This small molecule binds to this protein.
Small molecule (SMILES): CC(C)OP(=O)(O)O

Sequence of chain 2.A:
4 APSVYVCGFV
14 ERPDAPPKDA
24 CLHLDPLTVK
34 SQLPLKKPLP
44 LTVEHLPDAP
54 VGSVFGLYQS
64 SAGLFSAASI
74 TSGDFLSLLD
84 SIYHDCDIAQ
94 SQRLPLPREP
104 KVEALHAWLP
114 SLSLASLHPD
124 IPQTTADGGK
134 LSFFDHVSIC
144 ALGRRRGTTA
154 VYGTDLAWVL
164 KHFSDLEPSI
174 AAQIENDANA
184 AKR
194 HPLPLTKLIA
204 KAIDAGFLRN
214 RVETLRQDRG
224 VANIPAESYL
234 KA

Binding-site contacts:
Ligand atom O2P contacts residue ARG147 of chain 1.A at 3.1 Å (salt-bridge).
Ligand atom C2 contacts residue ARG148 of chain 1.A at 3.5 Å.
Ligand atom O1P contacts residue SER116 of chain 1.A at 2.5 Å (h-bond).
Ligand atom O3P contacts residue ILE124 of chain 2.A at 3.9 Å.
Ligand atom C3 contacts residue LEU117 of chain 1.A at 3.3 Å (hydrophobic).
Ligand atom P contacts residue LEU117 of chain 1.A at 4.5 Å.
Ligand atom C2 contacts residue LEU117 of chain 1.A at 3.6 Å (hydrophobic).
Ligand atom O2P contacts residue LEU117 of chain 1.A at 4.5 Å.
Ligand atom P contacts residue ARG147 of chain 1.A at 4.1 Å.
Ligand atom P contacts residue GLY146 of chain 1.A at 4.5 Å.
Ligand atom C3 contacts residue ARG148 of chain 1.A at 3.9 Å.
Ligand atom C1 contacts residue LEU117 of chain 1.A at 4.4 Å (hydrophobic).
Ligand atom O1P contacts residue ARG147 of chain 1.A at 4.2 Å.
Ligand atom C3 contacts residue SER116 of chain 1.A at 4.0 Å.
Ligand atom O3P contacts residue HIS48 of chain 1.A at 3.3 Å (h-bond).
Ligand atom C3 contacts residue ILE124 of chain 2.A at 3.4 Å (hydrophobic).
Ligand atom P contacts residue HIS48 of chain 1.A at 3.7 Å.
Ligand atom O2P contacts residue ARG148 of chain 1.A at 4.2 Å.
Ligand atom C2 contacts residue ILE124 of chain 2.A at 4.5 Å (hydrophobic).
Ligand atom O2P contacts residue LEU115 of chain 1.A at 3.8 Å.
Ligand atom O3P contacts residue GLY146 of chain 1.A at 4.3 Å.
Ligand atom C1 contacts residue ARG147 of chain 1.A at 4.0 Å.
Ligand atom C1 contacts residue SER116 of chain 1.A at 4.5 Å.
Ligand atom C3 contacts residue ASP123 of chain 2.A at 3.8 Å.
Ligand atom O3P contacts residue SER116 of chain 1.A at 2.6 Å (h-bond).
Ligand atom P contacts residue SER116 of chain 1.A at 1.6 Å.
Ligand atom C2 contacts residue SER116 of chain 1.A at 3.2 Å.
Ligand atom C1 contacts residue LEU25 of chain 1.A at 3.3 Å (hydrophobic).
Ligand atom O3P contacts residue CYS143 of chain 1.A at 4.1 Å.
Ligand atom C3 contacts residue ALA118 of chain 1.A at 4.3 Å (hydrophobic).
Ligand atom O1P contacts residue HIS48 of chain 1.A at 4.1 Å.
Ligand atom O1P contacts residue ILE124 of chain 2.A at 3.6 Å.
Ligand atom O2P contacts residue GLY146 of chain 1.A at 3.5 Å.
Ligand atom O2P contacts residue SER116 of chain 1.A at 2.6 Å (h-bond).
Ligand atom O3P contacts residue ARG147 of chain 1.A at 3.9 Å.
Ligand atom C1 contacts residue ARG148 of chain 1.A at 3.2 Å.

Sequence of chain 1.A:
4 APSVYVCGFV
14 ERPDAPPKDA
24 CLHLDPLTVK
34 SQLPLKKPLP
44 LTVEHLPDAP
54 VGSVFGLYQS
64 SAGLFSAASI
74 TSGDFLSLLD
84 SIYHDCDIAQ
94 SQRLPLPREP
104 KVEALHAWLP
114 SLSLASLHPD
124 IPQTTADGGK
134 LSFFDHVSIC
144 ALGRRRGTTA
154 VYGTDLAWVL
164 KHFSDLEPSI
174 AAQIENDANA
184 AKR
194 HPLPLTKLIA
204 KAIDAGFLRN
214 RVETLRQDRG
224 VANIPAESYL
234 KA